Binding-site contacts:
Ligand atom F24 contacts residue ALA454 of chain 1.D at 3.7 Å.
Ligand atom C23 contacts residue GLY117 of chain 1.D at 3.7 Å.
Ligand atom C21 contacts residue LEU452 of chain 1.D at 3.8 Å (hydrophobic).
Ligand atom C22 contacts residue GLY117 of chain 1.D at 3.7 Å.
Ligand atom F24 contacts residue ASN453 of chain 1.D at 3.7 Å.
Ligand atom C31 contacts residue PHE289 of chain 1.D at 3.6 Å (hydrophobic).
Ligand atom C32 contacts residue GLN285 of chain 1.D at 3.5 Å.
Ligand atom C01 contacts residue PHE458 of chain 1.D at 3.5 Å (hydrophobic).
Ligand atom C09 contacts residue PHE163 of chain 1.D at 3.6 Å (hydrophobic).
Ligand atom N12 contacts residue PHE289 of chain 1.D at 3.2 Å.
Ligand atom C07 contacts residue ASN450 of chain 1.D at 3.2 Å.
Ligand atom C06 contacts residue ASN450 of chain 1.D at 3.7 Å.
Ligand atom F24 contacts residue THR121 of chain 1.D at 3.4 Å.
Ligand atom C10 contacts residue PHE163 of chain 1.D at 3.4 Å (hydrophobic).
Ligand atom N13 contacts residue PHE289 of chain 1.D at 3.7 Å.
Ligand atom C16 contacts residue LEU452 of chain 1.D at 3.6 Å (hydrophobic).
Ligand atom C19 contacts residue LEU452 of chain 1.D at 3.3 Å (hydrophobic).
Ligand atom C31 contacts residue ASN450 of chain 1.D at 3.6 Å.
Ligand atom C30 contacts residue PHE289 of chain 1.D at 3.5 Å (hydrophobic).
Ligand atom C14 contacts residue VAL113 of chain 1.D at 3.5 Å (hydrophobic).
Ligand atom N18 contacts residue LEU452 of chain 1.D at 3.7 Å.
Ligand atom C05 contacts residue PHE163 of chain 1.D at 3.7 Å (hydrophobic).
Ligand atom C06 contacts residue LEU452 of chain 1.D at 3.8 Å (hydrophobic).
Ligand atom C14 contacts residue ASN450 of chain 1.D at 3.7 Å.
Ligand atom C20 contacts residue LEU452 of chain 1.D at 3.3 Å (hydrophobic).
Ligand atom N12 contacts residue ASN450 of chain 1.D at 3.8 Å.
Ligand atom O04 contacts residue CYS295 of chain 1.D at 3.1 Å (h-bond).
Ligand atom N33 contacts residue GLN285 of chain 1.D at 3.2 Å (h-bond).
Ligand atom N13 contacts residue ASN450 of chain 1.D at 3.7 Å.
Ligand atom C26 contacts residue PHE289 of chain 1.D at 3.6 Å (hydrophobic).
Ligand atom O04 contacts residue THR296 of chain 1.D at 3.2 Å (h-bond).
Ligand atom O03 contacts residue PHE163 of chain 1.D at 3.0 Å.
Ligand atom C06 contacts residue THR296 of chain 1.D at 3.4 Å.
Ligand atom F24 contacts residue TRP170 of chain 1.D at 3.5 Å.
Ligand atom O17 contacts residue LEU452 of chain 1.D at 3.3 Å.
Ligand atom C25 contacts residue LEU452 of chain 1.D at 3.8 Å (hydrophobic).
Ligand atom C01 contacts residue TRP170 of chain 1.D at 3.5 Å (hydrophobic).
Ligand atom C10 contacts residue TRP170 of chain 1.D at 3.5 Å (hydrophobic).
Ligand atom C22 contacts residue ALA454 of chain 1.D at 3.8 Å (hydrophobic).
Ligand atom C07 contacts residue LEU452 of chain 1.D at 3.4 Å (hydrophobic).

Sequence of chain 1.D:
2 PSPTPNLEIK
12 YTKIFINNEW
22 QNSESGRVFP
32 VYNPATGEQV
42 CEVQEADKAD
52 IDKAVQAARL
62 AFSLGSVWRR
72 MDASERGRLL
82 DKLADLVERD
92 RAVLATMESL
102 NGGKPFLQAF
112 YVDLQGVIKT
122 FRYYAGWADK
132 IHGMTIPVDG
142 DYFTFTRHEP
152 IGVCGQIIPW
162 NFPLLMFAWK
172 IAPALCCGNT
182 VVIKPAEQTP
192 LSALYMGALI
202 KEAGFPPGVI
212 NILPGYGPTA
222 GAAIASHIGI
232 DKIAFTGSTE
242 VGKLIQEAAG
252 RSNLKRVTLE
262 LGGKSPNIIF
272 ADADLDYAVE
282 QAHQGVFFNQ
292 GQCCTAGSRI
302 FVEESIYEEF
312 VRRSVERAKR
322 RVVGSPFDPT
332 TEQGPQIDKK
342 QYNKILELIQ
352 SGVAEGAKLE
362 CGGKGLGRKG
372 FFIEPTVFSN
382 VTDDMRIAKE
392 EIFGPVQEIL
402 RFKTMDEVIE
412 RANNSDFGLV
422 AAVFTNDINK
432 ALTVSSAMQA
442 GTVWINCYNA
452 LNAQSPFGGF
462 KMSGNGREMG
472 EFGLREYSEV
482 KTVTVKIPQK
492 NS

This small molecule binds to this protein.
Small molecule (SMILES): CS(=O)(=O)c1ccc(-c2nn(-c3ccc(C#N)cc3)cc2C(=O)Nc2cccc(F)c2)cc1